This protein binds this small molecule.
Small molecule (SMILES): Nc1ncnc2c1ncn2[C@@H]1O[C@H](CO[P](=O)(O)O[P](=O)(O)CP(=O)(O)O)[C@@H](O)[C@H]1O

Sequence of chain 1.A:
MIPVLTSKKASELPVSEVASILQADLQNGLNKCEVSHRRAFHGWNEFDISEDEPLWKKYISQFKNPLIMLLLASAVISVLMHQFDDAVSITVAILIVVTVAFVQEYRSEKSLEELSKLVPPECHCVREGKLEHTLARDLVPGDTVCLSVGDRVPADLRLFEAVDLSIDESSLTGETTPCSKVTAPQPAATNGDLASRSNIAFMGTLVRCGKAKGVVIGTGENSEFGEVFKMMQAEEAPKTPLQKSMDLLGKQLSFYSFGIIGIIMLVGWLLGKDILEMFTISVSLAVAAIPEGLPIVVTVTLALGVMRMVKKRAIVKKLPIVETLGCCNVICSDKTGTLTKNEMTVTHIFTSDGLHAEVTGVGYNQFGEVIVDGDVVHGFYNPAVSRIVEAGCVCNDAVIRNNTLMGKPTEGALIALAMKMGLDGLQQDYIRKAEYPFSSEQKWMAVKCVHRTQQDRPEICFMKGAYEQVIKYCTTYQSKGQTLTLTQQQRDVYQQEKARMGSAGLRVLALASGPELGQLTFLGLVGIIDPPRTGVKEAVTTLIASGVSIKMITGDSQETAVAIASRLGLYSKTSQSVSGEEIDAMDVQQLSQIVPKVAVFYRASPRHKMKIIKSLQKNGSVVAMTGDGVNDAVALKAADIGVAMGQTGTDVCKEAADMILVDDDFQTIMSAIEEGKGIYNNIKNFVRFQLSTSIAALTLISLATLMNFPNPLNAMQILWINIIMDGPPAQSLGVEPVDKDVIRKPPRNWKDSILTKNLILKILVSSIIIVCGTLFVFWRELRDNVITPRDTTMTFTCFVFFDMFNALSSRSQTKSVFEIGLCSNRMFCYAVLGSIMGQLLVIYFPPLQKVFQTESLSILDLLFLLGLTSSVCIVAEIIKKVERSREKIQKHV

Binding-site contacts:
Ligand atom PG contacts residue GLY571 of chain 1.A at 3.7 Å.
Ligand atom O4' contacts residue PHE454 of chain 1.A at 4.0 Å.
Ligand atom O3' contacts residue GLY571 of chain 1.A at 3.7 Å.
Ligand atom O2B contacts residue ARG523 of chain 1.A at 2.6 Å (salt-bridge).
Ligand atom C6 contacts residue LYS480 of chain 1.A at 3.2 Å.
Ligand atom N9 contacts residue PHE454 of chain 1.A at 3.8 Å.
Ligand atom N3 contacts residue GLY481 of chain 1.A at 3.7 Å.
Ligand atom O2G contacts residue THR570 of chain 1.A at 2.4 Å (h-bond).
Ligand atom N7 contacts residue PHE454 of chain 1.A at 3.9 Å.
Ligand atom N1 contacts residue LYS480 of chain 1.A at 2.7 Å (salt-bridge).
Ligand atom C3B contacts residue GLY571 of chain 1.A at 3.9 Å.
Ligand atom N7 contacts residue THR426 of chain 1.A at 3.8 Å.
Ligand atom C4' contacts residue ARG619 of chain 1.A at 3.8 Å.
Ligand atom O3' contacts residue ARG523 of chain 1.A at 3.7 Å.
Ligand atom PG contacts residue MG1 of chain 1.C at 3.5 Å.
Ligand atom C4 contacts residue PHE454 of chain 1.A at 3.8 Å (hydrophobic).
Ligand atom O1G contacts residue MG1 of chain 1.C at 2.1 Å.
Ligand atom C2 contacts residue LYS480 of chain 1.A at 3.4 Å.
Ligand atom O3' contacts residue ARG619 of chain 1.A at 2.7 Å (salt-bridge).
Ligand atom O1G contacts residue GLY571 of chain 1.A at 3.7 Å.
Ligand atom C3' contacts residue ARG619 of chain 1.A at 3.8 Å.
Ligand atom O3G contacts residue MG1 of chain 1.C at 4.0 Å.
Ligand atom O2G contacts residue GLY571 of chain 1.A at 3.1 Å (h-bond).
Ligand atom C5' contacts residue GLY571 of chain 1.A at 3.4 Å.
Ligand atom N6 contacts residue LYS424 of chain 1.A at 3.8 Å.
Ligand atom O4' contacts residue LYS459 of chain 1.A at 3.9 Å.
Ligand atom C4' contacts residue LYS459 of chain 1.A at 3.7 Å.
Ligand atom PG contacts residue THR570 of chain 1.A at 3.8 Å.
Ligand atom O1A contacts residue PHE454 of chain 1.A at 3.9 Å.
Ligand atom O3G contacts residue THR352 of chain 1.A at 3.0 Å.
Ligand atom N3 contacts residue LYS459 of chain 1.A at 3.9 Å.
Ligand atom O2G contacts residue LYS351 of chain 1.A at 3.6 Å.
Ligand atom N6 contacts residue LYS480 of chain 1.A at 3.2 Å (salt-bridge).
Ligand atom C2' contacts residue ARG523 of chain 1.A at 3.2 Å.
Ligand atom N6 contacts residue GLU427 of chain 1.A at 3.0 Å (salt-bridge).
Ligand atom O2' contacts residue ALA482 of chain 1.A at 3.8 Å.
Ligand atom C8 contacts residue PHE454 of chain 1.A at 3.7 Å (hydrophobic).
Ligand atom O2' contacts residue LEU525 of chain 1.A at 2.5 Å.
Ligand atom C3' contacts residue ARG523 of chain 1.A at 3.0 Å.
Ligand atom C2' contacts residue LEU525 of chain 1.A at 3.5 Å (hydrophobic).